Binding-site contacts:
Ligand atom C59 contacts residue CYS148 of chain 1.A at 3.2 Å (hydrophobic).
Ligand atom O66 contacts residue GLY165 of chain 1.A at 3.5 Å.
Ligand atom C2 contacts residue PHE171 of chain 1.A at 3.6 Å (hydrophobic).
Ligand atom N21 contacts residue LEU128 of chain 1.A at 3.6 Å.
Ligand atom C59 contacts residue ARG144 of chain 1.A at 3.6 Å.
Ligand atom C65 contacts residue GLY165 of chain 1.A at 3.6 Å.
Ligand atom O88 contacts residue ALA145 of chain 1.A at 3.4 Å.
Ligand atom C9 contacts residue ARG40 of chain 1.A at 3.3 Å.
Ligand atom C55 contacts residue HIS41 of chain 1.A at 3.4 Å.
Ligand atom C63 contacts residue HIS41 of chain 1.A at 3.6 Å.
Ligand atom O88 contacts residue GLY146 of chain 1.A at 2.6 Å (h-bond).
Ligand atom C1 contacts residue PHE171 of chain 1.A at 3.3 Å (hydrophobic).
Ligand atom C9 contacts residue LEU128 of chain 1.A at 3.2 Å (hydrophobic).
Ligand atom N21 contacts residue GLY165 of chain 1.A at 3.1 Å (h-bond).
Ligand atom C82 contacts residue CYS148 of chain 1.A at 3.1 Å (hydrophobic).
Ligand atom N69 contacts residue THR143 of chain 1.A at 3.3 Å.
Ligand atom O66 contacts residue HIS162 of chain 1.A at 2.8 Å (h-bond).
Ligand atom C3 contacts residue TYR23 of chain 1.A at 3.4 Å (hydrophobic).
Ligand atom C63 contacts residue CYS148 of chain 1.A at 1.9 Å (hydrophobic).
Ligand atom C57 contacts residue CYS148 of chain 1.A at 2.7 Å (hydrophobic).
Ligand atom C82 contacts residue HIS41 of chain 1.A at 3.1 Å.
Ligand atom C5 contacts residue GLU25 of chain 1.A at 3.5 Å.
Ligand atom C17 contacts residue LEU128 of chain 1.A at 3.4 Å (hydrophobic).
Ligand atom O66 contacts residue THR143 of chain 1.A at 3.2 Å.
Ligand atom O19 contacts residue GLY129 of chain 1.A at 2.6 Å (h-bond).
Ligand atom C11 contacts residue GLU72 of chain 1.A at 3.2 Å.
Ligand atom O35 contacts residue GLY165 of chain 1.A at 3.1 Å (h-bond).
Ligand atom O19 contacts residue LEU128 of chain 1.A at 3.6 Å.
Ligand atom O66 contacts residue GLY164 of chain 1.A at 3.5 Å.
Ligand atom C13 contacts residue ASN127 of chain 1.A at 3.5 Å.
Ligand atom C37 contacts residue VAL163 of chain 1.A at 3.4 Å (hydrophobic).
Ligand atom C73 contacts residue ALA145 of chain 1.A at 3.6 Å (hydrophobic).
Ligand atom C43 contacts residue ASN166 of chain 1.A at 3.4 Å.
Ligand atom C17 contacts residue GLY129 of chain 1.A at 3.6 Å.
Ligand atom C12 contacts residue GLY165 of chain 1.A at 3.2 Å.
Ligand atom N49 contacts residue VAL163 of chain 1.A at 3.3 Å (h-bond).
Ligand atom N49 contacts residue CYS148 of chain 1.A at 2.8 Å (h-bond).
Ligand atom O35 contacts residue GLY164 of chain 1.A at 3.2 Å.
Ligand atom O15 contacts residue LEU128 of chain 1.A at 3.5 Å.
Ligand atom C65 contacts residue THR143 of chain 1.A at 3.6 Å.

This protein binds this small molecule.
Small molecule (SMILES): CCOC(=O)CC[C@H](C[C@@H]1CCNC1=O)NC(=O)[C@H](Cc1ccccc1)NC(=O)[C@H](COC(C)(C)C)NC(=O)OCc1ccccc1

Sequence of chain 1.A:
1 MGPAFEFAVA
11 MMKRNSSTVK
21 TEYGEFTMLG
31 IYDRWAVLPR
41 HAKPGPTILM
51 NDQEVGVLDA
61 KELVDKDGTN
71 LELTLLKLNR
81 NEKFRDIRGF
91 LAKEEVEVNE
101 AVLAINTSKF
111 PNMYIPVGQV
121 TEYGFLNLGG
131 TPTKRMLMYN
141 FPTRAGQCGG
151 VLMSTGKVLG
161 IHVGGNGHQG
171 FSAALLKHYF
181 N